Sequence of chain 3.A:
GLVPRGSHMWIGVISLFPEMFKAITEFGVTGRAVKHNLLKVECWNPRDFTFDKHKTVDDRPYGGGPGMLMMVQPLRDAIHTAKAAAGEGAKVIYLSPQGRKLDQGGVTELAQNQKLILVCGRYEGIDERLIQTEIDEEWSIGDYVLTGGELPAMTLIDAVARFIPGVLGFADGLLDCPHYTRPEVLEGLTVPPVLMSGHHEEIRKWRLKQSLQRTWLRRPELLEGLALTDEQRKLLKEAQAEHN

Binding-site contacts:
Ligand atom C25 contacts residue PRO152 of chain 3.A at 3.7 Å (hydrophobic).
Ligand atom O contacts residue LEU146 of chain 3.A at 2.9 Å (h-bond).
Ligand atom C9 contacts residue PRO97 of chain 3.A at 3.5 Å (hydrophobic).
Ligand atom C13 contacts residue GLY148 of chain 3.A at 3.4 Å.
Ligand atom C15 contacts residue ARG122 of chain 3.A at 3.7 Å.
Ligand atom C23 contacts residue PRO152 of chain 3.A at 3.7 Å (hydrophobic).
Ligand atom C18 contacts residue PRO97 of chain 3.A at 3.6 Å (hydrophobic).
Ligand atom C9 contacts residue TYR144 of chain 3.A at 3.8 Å (hydrophobic).
Ligand atom C21 contacts residue GLY142 of chain 3.A at 3.5 Å.
Ligand atom N2 contacts residue SER140 of chain 3.A at 3.4 Å.
Ligand atom N2 contacts residue ILE141 of chain 3.A at 3.0 Å (h-bond).
Ligand atom O contacts residue TYR144 of chain 3.A at 3.6 Å.
Ligand atom C15 contacts residue GLY121 of chain 3.A at 3.5 Å.
Ligand atom C3 contacts residue VAL145 of chain 3.A at 3.7 Å (hydrophobic).
Ligand atom C11 contacts residue LEU146 of chain 3.A at 3.3 Å (hydrophobic).
Ligand atom C8 contacts residue PRO97 of chain 3.A at 3.8 Å (hydrophobic).
Ligand atom C16 contacts residue GLU124 of chain 3.A at 3.7 Å.
Ligand atom O2 contacts residue TRP139 of chain 3.A at 3.6 Å.
Ligand atom C13 contacts residue THR147 of chain 3.A at 3.8 Å.
Ligand atom C22 contacts residue SER140 of chain 3.A at 3.6 Å.
Ligand atom C21 contacts residue TYR144 of chain 3.A at 3.1 Å (hydrophobic).
Ligand atom C14 contacts residue TYR123 of chain 3.A at 3.4 Å (hydrophobic).
Ligand atom C22 contacts residue GLY142 of chain 3.A at 3.2 Å.
Ligand atom O contacts residue VAL145 of chain 3.A at 3.2 Å.
Ligand atom N2 contacts residue PRO152 of chain 3.A at 3.6 Å.
Ligand atom C20 contacts residue TYR144 of chain 3.A at 3.5 Å (hydrophobic).
Ligand atom C24 contacts residue LEU95 of chain 3.A at 3.3 Å (hydrophobic).
Ligand atom C20 contacts residue LEU146 of chain 3.A at 3.8 Å (hydrophobic).
Ligand atom C contacts residue PRO97 of chain 3.A at 3.7 Å (hydrophobic).
Ligand atom C24 contacts residue SER96 of chain 3.A at 3.3 Å.
Ligand atom C24 contacts residue PRO152 of chain 3.A at 3.5 Å (hydrophobic).
Ligand atom C17 contacts residue PRO97 of chain 3.A at 3.6 Å (hydrophobic).
Ligand atom C15 contacts residue TYR123 of chain 3.A at 3.5 Å (hydrophobic).
Ligand atom O2 contacts residue LEU95 of chain 3.A at 3.5 Å.
Ligand atom C16 contacts residue GLY125 of chain 3.A at 3.7 Å.
Ligand atom O1 contacts residue GLY149 of chain 3.A at 3.8 Å.
Ligand atom C3 contacts residue TYR144 of chain 3.A at 3.6 Å (hydrophobic).
Ligand atom C14 contacts residue GLY121 of chain 3.A at 3.7 Å.
Ligand atom O2 contacts residue PRO152 of chain 3.A at 3.2 Å.
Ligand atom O2 contacts residue SER96 of chain 3.A at 3.3 Å (h-bond).

This protein binds this small molecule.
Small molecule (SMILES): CC(C)(C)c1cccc(C(=O)NCC2(NC(=O)c3cccc4nocc34)CCCCC2)c1